Sequence of chain 1.B:
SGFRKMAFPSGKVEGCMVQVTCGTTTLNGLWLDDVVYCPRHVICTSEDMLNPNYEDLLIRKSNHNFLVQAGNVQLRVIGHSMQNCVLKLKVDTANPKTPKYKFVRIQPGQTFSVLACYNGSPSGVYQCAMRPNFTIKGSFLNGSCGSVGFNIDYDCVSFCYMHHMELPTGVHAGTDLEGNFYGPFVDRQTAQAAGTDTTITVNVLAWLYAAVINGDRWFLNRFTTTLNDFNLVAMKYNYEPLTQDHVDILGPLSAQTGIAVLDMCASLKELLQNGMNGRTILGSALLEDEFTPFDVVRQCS

A small-molecule ligand and the protein it binds are described below.
Small molecule (SMILES): COc1cccc2[nH]c(C(=O)N[C@@H](CC(C)C)C(=O)N[C@H](CC[N+](=O)[O-])C[C@@H]3CCNC3=O)cc12

Sequence of chain 1.A:
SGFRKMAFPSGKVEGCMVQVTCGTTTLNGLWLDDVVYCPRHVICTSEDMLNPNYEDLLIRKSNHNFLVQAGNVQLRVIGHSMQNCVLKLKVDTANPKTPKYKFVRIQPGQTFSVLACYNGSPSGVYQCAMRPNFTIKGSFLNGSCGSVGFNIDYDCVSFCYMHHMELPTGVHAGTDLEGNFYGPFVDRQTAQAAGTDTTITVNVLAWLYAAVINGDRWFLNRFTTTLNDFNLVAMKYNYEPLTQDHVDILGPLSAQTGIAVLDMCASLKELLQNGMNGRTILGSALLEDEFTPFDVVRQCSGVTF

Binding-site contacts:
Ligand atom N03 contacts residue GLN189 of chain 1.A at 2.8 Å (h-bond).
Ligand atom C26 contacts residue GLN189 of chain 1.A at 3.4 Å.
Ligand atom O18 contacts residue HIS163 of chain 1.A at 2.7 Å (h-bond).
Ligand atom C32 contacts residue ALA191 of chain 1.A at 3.5 Å (hydrophobic).
Ligand atom N16 contacts residue GLU166 of chain 1.A at 3.2 Å (salt-bridge).
Ligand atom O29 contacts residue THR190 of chain 1.A at 3.6 Å (h-bond).
Ligand atom O01 contacts residue MET165 of chain 1.A at 3.2 Å.
Ligand atom O18 contacts residue GLU166 of chain 1.A at 3.7 Å.
Ligand atom C09 contacts residue HIS164 of chain 1.A at 3.6 Å.
Ligand atom O29 contacts residue GLN189 of chain 1.A at 3.3 Å.
Ligand atom O01 contacts residue GLU166 of chain 1.A at 2.9 Å (salt-bridge).
Ligand atom O22 contacts residue HIS41 of chain 1.A at 3.4 Å (h-bond).
Ligand atom C07 contacts residue HIS164 of chain 1.A at 3.6 Å.
Ligand atom C11 contacts residue CYS145 of chain 1.A at 2.7 Å (hydrophobic).
Ligand atom O22 contacts residue LEU27 of chain 1.A at 3.6 Å.
Ligand atom N21 contacts residue HIS41 of chain 1.A at 3.7 Å.
Ligand atom O23 contacts residue GLY143 of chain 1.A at 3.5 Å.
Ligand atom C25 contacts residue GLU166 of chain 1.A at 3.5 Å.
Ligand atom N35 contacts residue GLU166 of chain 1.A at 2.6 Å (salt-bridge).
Ligand atom C06 contacts residue GLN189 of chain 1.A at 3.6 Å.
Ligand atom N10 contacts residue HIS164 of chain 1.A at 2.9 Å (h-bond).
Ligand atom N10 contacts residue CYS145 of chain 1.A at 2.9 Å (h-bond).
Ligand atom C15 contacts residue ASN142 of chain 1.A at 3.3 Å.
Ligand atom C07 contacts residue HIS41 of chain 1.A at 3.7 Å.
Ligand atom N21 contacts residue CYS145 of chain 1.A at 3.6 Å.
Ligand atom C31 contacts residue ALA191 of chain 1.A at 3.5 Å (hydrophobic).
Ligand atom C20 contacts residue CYS145 of chain 1.A at 2.8 Å (hydrophobic).
Ligand atom C04 contacts residue HIS164 of chain 1.A at 3.4 Å.
Ligand atom N16 contacts residue PHE140 of chain 1.A at 3.3 Å (h-bond).
Ligand atom C34 contacts residue GLU166 of chain 1.A at 3.5 Å.
Ligand atom O18 contacts residue HIS172 of chain 1.A at 3.4 Å.
Ligand atom O18 contacts residue PHE140 of chain 1.A at 3.4 Å.
Ligand atom C20 contacts residue HIS41 of chain 1.A at 3.2 Å.
Ligand atom O23 contacts residue CYS145 of chain 1.A at 3.6 Å.
Ligand atom C14 contacts residue ASN142 of chain 1.A at 3.1 Å.
Ligand atom C12 contacts residue CYS145 of chain 1.A at 3.3 Å (hydrophobic).
Ligand atom C05 contacts residue GLN189 of chain 1.A at 3.3 Å.
Ligand atom C19 contacts residue CYS145 of chain 1.A at 1.8 Å (hydrophobic).
Ligand atom C04 contacts residue GLN189 of chain 1.A at 3.5 Å.
Ligand atom C17 contacts residue GLU166 of chain 1.A at 3.6 Å.